Sequence of chain 1.A:
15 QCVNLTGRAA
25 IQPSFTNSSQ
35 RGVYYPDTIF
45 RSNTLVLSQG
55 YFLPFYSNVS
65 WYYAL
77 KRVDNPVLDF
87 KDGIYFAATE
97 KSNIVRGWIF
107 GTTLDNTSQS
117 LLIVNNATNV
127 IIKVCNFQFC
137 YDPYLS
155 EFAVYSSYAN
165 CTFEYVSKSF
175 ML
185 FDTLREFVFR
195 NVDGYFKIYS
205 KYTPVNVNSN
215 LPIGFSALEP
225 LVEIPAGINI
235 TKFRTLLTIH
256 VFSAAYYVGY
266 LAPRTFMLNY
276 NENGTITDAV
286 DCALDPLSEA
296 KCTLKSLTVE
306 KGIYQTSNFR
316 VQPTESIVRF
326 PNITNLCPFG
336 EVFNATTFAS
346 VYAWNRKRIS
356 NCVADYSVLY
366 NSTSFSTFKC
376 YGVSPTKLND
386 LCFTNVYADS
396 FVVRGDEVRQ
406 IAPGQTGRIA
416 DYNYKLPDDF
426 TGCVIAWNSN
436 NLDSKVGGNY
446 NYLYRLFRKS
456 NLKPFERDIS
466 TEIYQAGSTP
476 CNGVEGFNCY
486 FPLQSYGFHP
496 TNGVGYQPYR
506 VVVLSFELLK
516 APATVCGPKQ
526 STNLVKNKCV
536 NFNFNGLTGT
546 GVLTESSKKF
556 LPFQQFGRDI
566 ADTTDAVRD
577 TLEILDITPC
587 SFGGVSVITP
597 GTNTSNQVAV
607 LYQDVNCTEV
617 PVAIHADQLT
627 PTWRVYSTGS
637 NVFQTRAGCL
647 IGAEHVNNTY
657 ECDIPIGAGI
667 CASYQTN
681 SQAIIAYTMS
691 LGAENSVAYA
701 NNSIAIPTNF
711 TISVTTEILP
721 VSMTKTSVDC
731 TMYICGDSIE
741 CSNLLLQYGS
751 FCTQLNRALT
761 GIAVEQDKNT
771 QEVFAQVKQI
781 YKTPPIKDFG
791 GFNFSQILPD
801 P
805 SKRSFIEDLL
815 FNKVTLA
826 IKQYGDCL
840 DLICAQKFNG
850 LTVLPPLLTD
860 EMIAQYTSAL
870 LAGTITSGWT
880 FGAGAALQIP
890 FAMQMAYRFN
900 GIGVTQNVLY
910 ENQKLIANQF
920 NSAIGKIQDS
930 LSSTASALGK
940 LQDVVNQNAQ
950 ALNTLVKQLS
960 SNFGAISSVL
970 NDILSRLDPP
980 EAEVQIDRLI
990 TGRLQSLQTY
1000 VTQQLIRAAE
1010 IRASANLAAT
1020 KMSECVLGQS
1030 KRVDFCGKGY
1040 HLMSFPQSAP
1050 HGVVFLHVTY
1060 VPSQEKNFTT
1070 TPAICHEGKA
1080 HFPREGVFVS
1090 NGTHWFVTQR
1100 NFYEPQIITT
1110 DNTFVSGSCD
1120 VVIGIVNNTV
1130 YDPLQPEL

Sequence of chain 1.B:
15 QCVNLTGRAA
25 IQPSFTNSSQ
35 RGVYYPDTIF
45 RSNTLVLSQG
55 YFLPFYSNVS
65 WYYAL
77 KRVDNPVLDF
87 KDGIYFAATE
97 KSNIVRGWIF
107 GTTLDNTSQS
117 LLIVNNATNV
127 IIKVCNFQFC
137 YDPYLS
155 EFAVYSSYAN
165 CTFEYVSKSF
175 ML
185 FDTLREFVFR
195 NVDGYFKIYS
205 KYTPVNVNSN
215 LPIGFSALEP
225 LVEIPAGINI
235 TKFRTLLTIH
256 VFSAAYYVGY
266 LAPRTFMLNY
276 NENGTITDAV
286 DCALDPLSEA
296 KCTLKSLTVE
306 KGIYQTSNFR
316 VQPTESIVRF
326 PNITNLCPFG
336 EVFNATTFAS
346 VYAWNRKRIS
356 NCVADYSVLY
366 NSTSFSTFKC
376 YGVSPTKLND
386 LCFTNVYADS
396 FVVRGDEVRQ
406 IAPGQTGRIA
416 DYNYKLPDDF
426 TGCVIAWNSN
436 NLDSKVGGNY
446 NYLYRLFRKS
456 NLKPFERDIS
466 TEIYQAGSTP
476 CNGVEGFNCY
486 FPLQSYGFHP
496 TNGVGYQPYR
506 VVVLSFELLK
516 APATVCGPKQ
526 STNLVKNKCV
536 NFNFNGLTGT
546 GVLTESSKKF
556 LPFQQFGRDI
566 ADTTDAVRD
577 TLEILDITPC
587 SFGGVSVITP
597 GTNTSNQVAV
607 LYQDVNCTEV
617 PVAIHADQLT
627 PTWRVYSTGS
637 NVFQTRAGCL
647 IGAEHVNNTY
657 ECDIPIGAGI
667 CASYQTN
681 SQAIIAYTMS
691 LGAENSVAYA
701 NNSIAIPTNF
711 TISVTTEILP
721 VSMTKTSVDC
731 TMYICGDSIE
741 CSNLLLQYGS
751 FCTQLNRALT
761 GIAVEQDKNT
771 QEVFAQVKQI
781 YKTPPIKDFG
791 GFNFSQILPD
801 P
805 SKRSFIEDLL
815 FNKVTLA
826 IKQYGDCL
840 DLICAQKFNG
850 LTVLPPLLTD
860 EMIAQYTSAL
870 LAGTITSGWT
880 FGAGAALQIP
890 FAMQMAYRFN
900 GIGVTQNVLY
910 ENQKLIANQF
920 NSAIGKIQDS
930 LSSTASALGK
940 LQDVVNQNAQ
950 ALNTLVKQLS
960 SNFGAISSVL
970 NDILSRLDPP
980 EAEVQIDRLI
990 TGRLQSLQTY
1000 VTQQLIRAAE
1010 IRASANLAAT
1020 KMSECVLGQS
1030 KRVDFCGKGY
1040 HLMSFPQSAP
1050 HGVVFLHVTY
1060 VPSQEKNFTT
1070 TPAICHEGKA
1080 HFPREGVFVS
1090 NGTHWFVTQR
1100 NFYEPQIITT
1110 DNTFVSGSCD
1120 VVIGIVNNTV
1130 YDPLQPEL

The protein below binds the small molecule below.
Small molecule (SMILES): CC(=O)N[C@@H]1[C@@H](O)[C@H](O)[C@@H](CO)O[C@H]1O

Binding-site contacts:
Ligand atom C7 contacts residue ASN612 of chain 1.A at 3.6 Å.
Ligand atom N2 contacts residue ASN612 of chain 1.A at 2.9 Å (h-bond).
Ligand atom C1 contacts residue ASN612 of chain 1.A at 1.4 Å.
Ligand atom C8 contacts residue ILE826 of chain 1.B at 4.3 Å (hydrophobic).
Ligand atom N2 contacts residue GLN828 of chain 1.B at 4.3 Å.
Ligand atom C2 contacts residue ASN612 of chain 1.A at 2.4 Å.
Ligand atom C5 contacts residue ASN612 of chain 1.A at 3.7 Å.
Ligand atom O7 contacts residue GLN640 of chain 1.A at 4.3 Å.
Ligand atom C3 contacts residue ASN612 of chain 1.A at 3.8 Å.
Ligand atom O5 contacts residue ASN612 of chain 1.A at 2.4 Å (h-bond).
Ligand atom C4 contacts residue ASN612 of chain 1.A at 4.2 Å.
Ligand atom O7 contacts residue ASN612 of chain 1.A at 3.8 Å.